Sequence of chain 1.C:
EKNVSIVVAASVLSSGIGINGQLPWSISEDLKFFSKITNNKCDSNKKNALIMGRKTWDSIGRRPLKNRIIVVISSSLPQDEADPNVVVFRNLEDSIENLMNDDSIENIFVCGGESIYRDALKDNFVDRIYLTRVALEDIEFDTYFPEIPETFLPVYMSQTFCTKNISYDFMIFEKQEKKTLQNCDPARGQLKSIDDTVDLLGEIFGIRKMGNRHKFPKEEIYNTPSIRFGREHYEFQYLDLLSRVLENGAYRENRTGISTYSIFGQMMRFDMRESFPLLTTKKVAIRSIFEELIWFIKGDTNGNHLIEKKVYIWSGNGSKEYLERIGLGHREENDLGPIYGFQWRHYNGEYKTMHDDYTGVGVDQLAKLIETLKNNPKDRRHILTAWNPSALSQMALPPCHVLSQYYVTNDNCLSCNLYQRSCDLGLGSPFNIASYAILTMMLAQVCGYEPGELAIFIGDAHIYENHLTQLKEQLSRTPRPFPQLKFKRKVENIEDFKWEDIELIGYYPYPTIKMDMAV

A small-molecule ligand and the protein it binds are described below.
Small molecule (SMILES): Cc1nc2ccc3ccc(CNc4ccc5c(c4)CN([C@@H](CCC(=O)O)C(=O)O)C5=O)cc3c2c(=O)[nH]1

Binding-site contacts:
Ligand atom CT contacts residue SER37 of chain 1.C at 3.6 Å.
Ligand atom O2 contacts residue SER37 of chain 1.C at 2.9 Å (h-bond).
Ligand atom C3M contacts residue VAL10 of chain 1.C at 3.3 Å (hydrophobic).
Ligand atom C14 contacts residue LEU33 of chain 1.C at 3.6 Å (hydrophobic).
Ligand atom CB contacts residue LEU33 of chain 1.C at 3.5 Å (hydrophobic).
Ligand atom C5 contacts residue PHE36 of chain 1.C at 3.5 Å (hydrophobic).
Ligand atom C5 contacts residue VAL9 of chain 1.C at 3.3 Å (hydrophobic).
Ligand atom N4 contacts residue PHE36 of chain 1.C at 3.6 Å.
Ligand atom N2 contacts residue ASP32 of chain 1.C at 2.7 Å (salt-bridge).
Ligand atom C6A contacts residue NDP1 of chain 1.Q at 3.2 Å.
Ligand atom N2 contacts residue ALA11 of chain 1.C at 3.6 Å.
Ligand atom CB contacts residue SER37 of chain 1.C at 3.5 Å.
Ligand atom C4A contacts residue PHE36 of chain 1.C at 3.4 Å (hydrophobic).
Ligand atom C13 contacts residue ILE62 of chain 1.C at 3.6 Å (hydrophobic).
Ligand atom N4 contacts residue NDP1 of chain 1.Q at 3.4 Å (h-bond).
Ligand atom CT contacts residue ARG70 of chain 1.C at 3.6 Å.
Ligand atom C3M contacts residue ASP32 of chain 1.C at 3.6 Å.
Ligand atom O1A contacts residue ASP32 of chain 1.C at 3.5 Å (salt-bridge).
Ligand atom C1A contacts residue NDP1 of chain 1.Q at 3.4 Å.
Ligand atom CG contacts residue LEU33 of chain 1.C at 3.4 Å (hydrophobic).
Ligand atom C11 contacts residue LEU25 of chain 1.C at 3.4 Å (hydrophobic).
Ligand atom C3M contacts residue THR134 of chain 1.C at 3.3 Å.
Ligand atom C7 contacts residue NDP1 of chain 1.Q at 3.6 Å.
Ligand atom O1 contacts residue ARG70 of chain 1.C at 3.2 Å (salt-bridge).
Ligand atom C4A contacts residue NDP1 of chain 1.Q at 3.1 Å.
Ligand atom N4 contacts residue VAL10 of chain 1.C at 3.4 Å.
Ligand atom C18 contacts residue ILE62 of chain 1.C at 3.4 Å (hydrophobic).
Ligand atom C6 contacts residue CYS113 of chain 1.C at 3.0 Å (hydrophobic).
Ligand atom O2 contacts residue ARG70 of chain 1.C at 2.9 Å (salt-bridge).
Ligand atom C1 contacts residue ASP32 of chain 1.C at 3.6 Å.
Ligand atom O1 contacts residue PHE36 of chain 1.C at 3.4 Å.
Ligand atom C6 contacts residue NDP1 of chain 1.Q at 3.0 Å.
Ligand atom C5 contacts residue NDP1 of chain 1.Q at 3.5 Å.
Ligand atom C6 contacts residue PHE36 of chain 1.C at 3.7 Å (hydrophobic).
Ligand atom N4 contacts residue VAL9 of chain 1.C at 3.5 Å.
Ligand atom O contacts residue LEU67 of chain 1.C at 3.5 Å.
Ligand atom O1A contacts residue LEU33 of chain 1.C at 3.7 Å.
Ligand atom O1A contacts residue LEU25 of chain 1.C at 3.5 Å.
Ligand atom C8 contacts residue ILE62 of chain 1.C at 3.5 Å (hydrophobic).
Ligand atom C10 contacts residue LEU25 of chain 1.C at 3.6 Å (hydrophobic).